The small molecule below binds the protein below.
Small molecule (SMILES): Cc1cc(CCCCCCCOc2ccc(C3=NCCO3)cc2)on1

Sequence of chain 10.C:
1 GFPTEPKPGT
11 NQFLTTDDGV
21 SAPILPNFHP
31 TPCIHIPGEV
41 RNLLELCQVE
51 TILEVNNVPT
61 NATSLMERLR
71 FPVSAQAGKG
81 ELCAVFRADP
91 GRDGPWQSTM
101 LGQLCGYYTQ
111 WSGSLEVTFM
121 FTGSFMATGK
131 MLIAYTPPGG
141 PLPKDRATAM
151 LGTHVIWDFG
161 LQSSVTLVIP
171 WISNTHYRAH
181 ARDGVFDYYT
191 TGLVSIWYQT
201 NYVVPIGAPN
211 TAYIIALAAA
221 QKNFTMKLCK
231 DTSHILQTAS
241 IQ

Sequence of chain 9.C:
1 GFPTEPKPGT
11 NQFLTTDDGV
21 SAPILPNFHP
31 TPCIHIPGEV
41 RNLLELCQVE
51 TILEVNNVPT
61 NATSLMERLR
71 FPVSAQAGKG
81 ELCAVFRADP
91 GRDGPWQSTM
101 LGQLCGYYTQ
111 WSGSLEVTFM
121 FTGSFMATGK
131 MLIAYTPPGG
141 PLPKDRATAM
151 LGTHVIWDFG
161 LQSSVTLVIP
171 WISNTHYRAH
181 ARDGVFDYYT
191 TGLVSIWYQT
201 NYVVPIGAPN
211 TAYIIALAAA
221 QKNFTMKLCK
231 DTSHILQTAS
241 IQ

Binding-site contacts:
Ligand atom N3A contacts residue ILE113 of chain 9.A at 3.7 Å.
Ligand atom C5 contacts residue PHE233 of chain 9.A at 3.9 Å (hydrophobic).
Ligand atom C31 contacts residue VAL179 of chain 9.A at 3.5 Å (hydrophobic).
Ligand atom C4C contacts residue PHE135 of chain 9.A at 3.7 Å (hydrophobic).
Ligand atom C2A contacts residue TRP203 of chain 9.A at 3.6 Å (hydrophobic).
Ligand atom C2B contacts residue TRP203 of chain 9.A at 4.1 Å (hydrophobic).
Ligand atom C31 contacts residue PRO177 of chain 9.A at 3.9 Å (hydrophobic).
Ligand atom C5 contacts residue PHE155 of chain 9.A at 3.9 Å (hydrophobic).
Ligand atom C3B contacts residue ASN228 of chain 9.A at 4.0 Å.
Ligand atom C4C contacts residue VAL192 of chain 9.A at 3.5 Å (hydrophobic).
Ligand atom C4 contacts residue VAL190 of chain 9.A at 3.8 Å (hydrophobic).
Ligand atom C5A contacts residue ASN228 of chain 9.A at 4.0 Å.
Ligand atom C4 contacts residue ILE24 of chain 9.C at 4.0 Å (hydrophobic).
Ligand atom C6C contacts residue TYR201 of chain 9.A at 4.0 Å (hydrophobic).
Ligand atom C2B contacts residue TYR201 of chain 9.A at 3.4 Å (hydrophobic).
Ligand atom C4A contacts residue ASP112 of chain 9.A at 3.0 Å.
Ligand atom N2 contacts residue PHE233 of chain 9.A at 3.8 Å.
Ligand atom O1 contacts residue PHE233 of chain 9.A at 3.1 Å.
Ligand atom C4B contacts residue TRP203 of chain 9.A at 3.6 Å (hydrophobic).
Ligand atom N3A contacts residue ASP112 of chain 9.A at 2.8 Å (salt-bridge).
Ligand atom O1B contacts residue TYR201 of chain 9.A at 3.4 Å.
Ligand atom C5B contacts residue ASP112 of chain 9.A at 3.9 Å.
Ligand atom C4B contacts residue ASN228 of chain 9.A at 4.0 Å.
Ligand atom O1 contacts residue PHE155 of chain 9.A at 3.5 Å.
Ligand atom C7C contacts residue MET230 of chain 9.A at 4.0 Å (hydrophobic).
Ligand atom N2 contacts residue PHE155 of chain 9.A at 3.6 Å.
Ligand atom C6B contacts residue ILE113 of chain 9.A at 4.0 Å (hydrophobic).
Ligand atom C31 contacts residue ILE24 of chain 9.C at 3.6 Å (hydrophobic).
Ligand atom C4A contacts residue THR114 of chain 9.A at 3.6 Å.
Ligand atom O1A contacts residue ASN228 of chain 9.A at 3.7 Å.
Ligand atom C3 contacts residue PHE155 of chain 9.A at 4.0 Å (hydrophobic).
Ligand atom C5B contacts residue ILE113 of chain 9.A at 3.5 Å (hydrophobic).
Ligand atom C5B contacts residue ILE111 of chain 9.A at 4.0 Å (hydrophobic).
Ligand atom C2C contacts residue VAL192 of chain 9.A at 3.7 Å (hydrophobic).
Ligand atom C3B contacts residue TRP203 of chain 9.A at 3.2 Å (hydrophobic).
Ligand atom C3C contacts residue PHE135 of chain 9.A at 3.8 Å (hydrophobic).
Ligand atom O1B contacts residue MET230 of chain 9.A at 4.0 Å.
Ligand atom O1A contacts residue TRP203 of chain 9.A at 3.3 Å.
Ligand atom C5C contacts residue PHE135 of chain 9.A at 3.5 Å (hydrophobic).
Ligand atom C5C contacts residue ILE111 of chain 9.A at 3.7 Å (hydrophobic).

Sequence of chain 9.A:
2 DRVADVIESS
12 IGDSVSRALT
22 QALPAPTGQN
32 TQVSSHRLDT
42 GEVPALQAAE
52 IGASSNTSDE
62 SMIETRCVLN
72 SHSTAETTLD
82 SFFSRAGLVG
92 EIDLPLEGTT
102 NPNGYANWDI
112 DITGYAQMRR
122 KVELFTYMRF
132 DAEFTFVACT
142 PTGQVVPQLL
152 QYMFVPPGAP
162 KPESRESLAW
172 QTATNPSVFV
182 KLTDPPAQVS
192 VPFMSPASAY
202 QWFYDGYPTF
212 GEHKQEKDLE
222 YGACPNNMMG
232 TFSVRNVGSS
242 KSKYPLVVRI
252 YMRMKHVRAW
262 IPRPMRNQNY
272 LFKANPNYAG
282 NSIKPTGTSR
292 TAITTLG